This small molecule binds to this protein.
Small molecule (SMILES): CC(=O)N[C@H]1[C@H](O[C@H]2[C@H](O)[C@@H](NC(C)=O)CO[C@@H]2CO)O[C@H](CO)[C@@H](O[C@@H]2O[C@H](CO[C@H]3O[C@H](CO)[C@@H](O)[C@H](O)[C@@H]3O)[C@@H](O)[C@H](O)[C@@H]2O)[C@@H]1O

Binding-site contacts:
Ligand atom C5 contacts residue ALA62 of chain 1.C at 4.0 Å (hydrophobic).
Ligand atom O2 contacts residue GLN86 of chain 1.C at 3.3 Å (h-bond).
Ligand atom C5 contacts residue ASN261 of chain 1.C at 3.7 Å.
Ligand atom O7 contacts residue PRO82 of chain 1.C at 3.6 Å.
Ligand atom O5 contacts residue GLU61 of chain 1.C at 2.4 Å (salt-bridge).
Ligand atom C1 contacts residue ASN261 of chain 1.C at 1.4 Å.
Ligand atom C8 contacts residue NAG1 of chain 1.H at 3.7 Å.
Ligand atom N2 contacts residue GLN436 of chain 1.C at 3.6 Å.
Ligand atom C2 contacts residue GLN86 of chain 1.C at 4.0 Å.
Ligand atom C5 contacts residue GLU61 of chain 1.C at 3.4 Å.
Ligand atom C1 contacts residue GLN86 of chain 1.C at 3.9 Å.
Ligand atom N2 contacts residue ALA62 of chain 1.C at 3.9 Å.
Ligand atom O7 contacts residue VAL63 of chain 1.C at 3.6 Å.
Ligand atom C2 contacts residue ASN261 of chain 1.C at 2.4 Å.
Ligand atom C5 contacts residue VAL63 of chain 1.C at 3.8 Å (hydrophobic).
Ligand atom C8 contacts residue GLN436 of chain 1.C at 3.3 Å.
Ligand atom N2 contacts residue ASN261 of chain 1.C at 2.9 Å (h-bond).
Ligand atom C6 contacts residue PRO82 of chain 1.C at 4.2 Å (hydrophobic).
Ligand atom O7 contacts residue ASN261 of chain 1.C at 3.5 Å (h-bond).
Ligand atom O5 contacts residue ASN261 of chain 1.C at 2.4 Å (h-bond).
Ligand atom O3 contacts residue PRO82 of chain 1.C at 4.1 Å.
Ligand atom C7 contacts residue VAL63 of chain 1.C at 3.8 Å (hydrophobic).
Ligand atom C2 contacts residue ALA62 of chain 1.C at 3.9 Å (hydrophobic).
Ligand atom N2 contacts residue VAL63 of chain 1.C at 4.0 Å.
Ligand atom C6 contacts residue VAL63 of chain 1.C at 4.2 Å (hydrophobic).
Ligand atom O3 contacts residue GLN436 of chain 1.C at 3.4 Å (h-bond).
Ligand atom C8 contacts residue GLY432 of chain 1.C at 3.4 Å.
Ligand atom O6 contacts residue GLU61 of chain 1.C at 4.2 Å.
Ligand atom C4 contacts residue VAL63 of chain 1.C at 3.9 Å (hydrophobic).
Ligand atom C3 contacts residue ALA62 of chain 1.C at 3.5 Å (hydrophobic).
Ligand atom O4 contacts residue VAL63 of chain 1.C at 3.1 Å.
Ligand atom C1 contacts residue ALA62 of chain 1.C at 3.6 Å (hydrophobic).
Ligand atom C7 contacts residue GLN436 of chain 1.C at 3.5 Å.
Ligand atom O6 contacts residue ASN81 of chain 1.C at 4.0 Å.
Ligand atom C8 contacts residue LEU433 of chain 1.C at 3.7 Å (hydrophobic).
Ligand atom C7 contacts residue ASN261 of chain 1.C at 3.4 Å.
Ligand atom C6 contacts residue GLU61 of chain 1.C at 3.6 Å.
Ligand atom C3 contacts residue ASN261 of chain 1.C at 3.8 Å.
Ligand atom O7 contacts residue GLN436 of chain 1.C at 4.1 Å.
Ligand atom C1 contacts residue GLU61 of chain 1.C at 3.1 Å.

Sequence of chain 1.C:
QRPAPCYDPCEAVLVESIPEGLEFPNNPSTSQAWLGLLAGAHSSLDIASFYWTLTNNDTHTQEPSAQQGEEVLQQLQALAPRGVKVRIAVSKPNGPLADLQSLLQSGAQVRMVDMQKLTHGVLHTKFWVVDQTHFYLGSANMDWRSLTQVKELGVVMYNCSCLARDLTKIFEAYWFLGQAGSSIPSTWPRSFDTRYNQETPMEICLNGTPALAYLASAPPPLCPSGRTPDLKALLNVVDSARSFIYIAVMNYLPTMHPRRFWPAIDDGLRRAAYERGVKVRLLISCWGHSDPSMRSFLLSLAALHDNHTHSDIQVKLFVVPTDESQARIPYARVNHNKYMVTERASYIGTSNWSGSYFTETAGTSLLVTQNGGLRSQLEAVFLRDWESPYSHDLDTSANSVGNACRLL